The protein below binds the small molecule below.
Small molecule (SMILES): OC[C@H]1O[C@H](O[C@H]2[C@H](O)[C@@H](O)[C@H](OCCCCCC3CCCCC3)O[C@@H]2CO)[C@H](O)[C@@H](O)[C@@H]1O

Sequence of chain 1.A:
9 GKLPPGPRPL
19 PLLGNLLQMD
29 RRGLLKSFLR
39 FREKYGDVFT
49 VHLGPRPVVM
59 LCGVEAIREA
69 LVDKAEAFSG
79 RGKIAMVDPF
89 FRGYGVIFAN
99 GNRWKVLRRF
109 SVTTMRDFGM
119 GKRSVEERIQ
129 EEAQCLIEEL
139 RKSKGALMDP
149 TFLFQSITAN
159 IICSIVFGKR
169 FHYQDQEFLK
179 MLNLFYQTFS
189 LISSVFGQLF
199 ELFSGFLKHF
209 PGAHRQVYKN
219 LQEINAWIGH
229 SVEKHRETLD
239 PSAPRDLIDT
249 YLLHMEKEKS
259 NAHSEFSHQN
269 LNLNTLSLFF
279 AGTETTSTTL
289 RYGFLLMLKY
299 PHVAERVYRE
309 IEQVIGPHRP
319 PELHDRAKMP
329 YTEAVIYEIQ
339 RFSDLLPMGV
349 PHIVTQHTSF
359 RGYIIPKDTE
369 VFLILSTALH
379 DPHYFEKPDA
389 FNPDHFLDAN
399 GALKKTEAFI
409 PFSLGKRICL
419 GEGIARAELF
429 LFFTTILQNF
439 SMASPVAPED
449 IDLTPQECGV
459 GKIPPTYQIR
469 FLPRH

Binding-site contacts:
Ligand atom C8 contacts residue PHE204 of chain 1.A at 4.2 Å (hydrophobic).
Ligand atom C6 contacts residue PHE201 of chain 1.A at 4.0 Å (hydrophobic).
Ligand atom C1 contacts residue PHE204 of chain 1.A at 3.6 Å (hydrophobic).
Ligand atom C15 contacts residue PHE204 of chain 1.A at 4.0 Å (hydrophobic).
Ligand atom C4 contacts residue PHE201 of chain 1.A at 4.2 Å (hydrophobic).
Ligand atom C10 contacts residue LEU197 of chain 1.A at 4.4 Å (hydrophobic).
Ligand atom C10 contacts residue LEU24 of chain 1.A at 4.5 Å (hydrophobic).
Ligand atom C19 contacts residue GLY203 of chain 1.A at 4.3 Å.
Ligand atom C6 contacts residue PHE204 of chain 1.A at 4.2 Å (hydrophobic).
Ligand atom C7 contacts residue PHE204 of chain 1.A at 3.4 Å (hydrophobic).
Ligand atom C5 contacts residue PHE204 of chain 1.A at 4.3 Å (hydrophobic).
Ligand atom C2 contacts residue PHE204 of chain 1.A at 4.5 Å (hydrophobic).
Ligand atom O14 contacts residue PHE204 of chain 1.A at 3.8 Å.
Ligand atom C5 contacts residue LEU21 of chain 1.A at 4.4 Å (hydrophobic).
Ligand atom C4 contacts residue PHE204 of chain 1.A at 3.6 Å (hydrophobic).
Ligand atom C11 contacts residue LEU21 of chain 1.A at 4.3 Å (hydrophobic).
Ligand atom C2 contacts residue LEU20 of chain 1.A at 4.3 Å (hydrophobic).
Ligand atom C8 contacts residue LEU205 of chain 1.A at 4.2 Å (hydrophobic).
Ligand atom C15 contacts residue GLY203 of chain 1.A at 3.6 Å.
Ligand atom C3 contacts residue PHE201 of chain 1.A at 3.8 Å (hydrophobic).
Ligand atom C16 contacts residue GLY203 of chain 1.A at 4.5 Å.
Ligand atom C10 contacts residue PHE201 of chain 1.A at 3.9 Å (hydrophobic).
Ligand atom C11 contacts residue LEU24 of chain 1.A at 4.4 Å (hydrophobic).
Ligand atom C11 contacts residue PHE201 of chain 1.A at 4.0 Å (hydrophobic).
Ligand atom O14 contacts residue GLY203 of chain 1.A at 3.9 Å.
Ligand atom O22 contacts residue LEU20 of chain 1.A at 4.3 Å.